Sequence of chain 1.A:
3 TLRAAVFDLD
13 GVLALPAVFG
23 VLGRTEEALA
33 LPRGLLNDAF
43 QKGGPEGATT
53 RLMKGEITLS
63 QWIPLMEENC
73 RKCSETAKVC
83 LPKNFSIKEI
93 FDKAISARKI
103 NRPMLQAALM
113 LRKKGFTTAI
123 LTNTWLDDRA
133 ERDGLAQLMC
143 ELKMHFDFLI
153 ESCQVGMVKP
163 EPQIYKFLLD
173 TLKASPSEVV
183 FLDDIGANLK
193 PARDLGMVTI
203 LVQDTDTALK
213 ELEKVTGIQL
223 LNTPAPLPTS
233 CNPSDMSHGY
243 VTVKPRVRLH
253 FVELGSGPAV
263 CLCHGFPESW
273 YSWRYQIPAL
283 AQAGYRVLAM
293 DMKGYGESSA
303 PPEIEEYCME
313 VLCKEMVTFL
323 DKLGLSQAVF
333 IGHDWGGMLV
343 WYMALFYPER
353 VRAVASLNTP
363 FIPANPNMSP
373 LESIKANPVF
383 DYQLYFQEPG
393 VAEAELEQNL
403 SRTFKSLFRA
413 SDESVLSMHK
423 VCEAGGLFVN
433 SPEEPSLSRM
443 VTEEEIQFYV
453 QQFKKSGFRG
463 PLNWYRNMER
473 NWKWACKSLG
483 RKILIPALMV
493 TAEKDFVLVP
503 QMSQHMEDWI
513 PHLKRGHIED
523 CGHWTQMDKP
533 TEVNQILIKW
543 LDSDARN

Binding-site contacts:
Ligand atom C1 contacts residue MET340 of chain 1.A at 4.3 Å (hydrophobic).
Ligand atom C1 contacts residue MET311 of chain 1.A at 3.6 Å (hydrophobic).
Ligand atom S10 contacts residue MET470 of chain 1.A at 3.8 Å.
Ligand atom C3 contacts residue ASN473 of chain 1.A at 4.2 Å.
Ligand atom N8 contacts residue TRP337 of chain 1.A at 4.4 Å.
Ligand atom N8 contacts residue GLN385 of chain 1.A at 2.7 Å (h-bond).
Ligand atom S10 contacts residue ASN473 of chain 1.A at 3.8 Å.
Ligand atom C5 contacts residue ILE364 of chain 1.A at 4.5 Å (hydrophobic).
Ligand atom S4 contacts residue MET340 of chain 1.A at 4.3 Å.
Ligand atom N7 contacts residue GLN385 of chain 1.A at 3.8 Å.
Ligand atom C9 contacts residue GLN385 of chain 1.A at 3.3 Å.
Ligand atom C2 contacts residue TRP337 of chain 1.A at 3.9 Å (hydrophobic).
Ligand atom N11 contacts residue MET470 of chain 1.A at 3.0 Å (h-bond).
Ligand atom C2 contacts residue ASN473 of chain 1.A at 3.3 Å.
Ligand atom C5 contacts residue MET311 of chain 1.A at 4.5 Å (hydrophobic).
Ligand atom N11 contacts residue GLN385 of chain 1.A at 3.2 Å (h-bond).
Ligand atom C1 contacts residue TYR344 of chain 1.A at 4.2 Å (hydrophobic).
Ligand atom C9 contacts residue TRP337 of chain 1.A at 4.1 Å (hydrophobic).
Ligand atom C1 contacts residue ASN473 of chain 1.A at 3.8 Å.
Ligand atom S10 contacts residue TRP337 of chain 1.A at 3.7 Å.
Ligand atom C2 contacts residue MET311 of chain 1.A at 3.9 Å (hydrophobic).
Ligand atom N8 contacts residue ILE376 of chain 1.A at 4.0 Å.
Ligand atom C9 contacts residue MET470 of chain 1.A at 3.6 Å (hydrophobic).
Ligand atom N8 contacts residue MET470 of chain 1.A at 4.2 Å.
Ligand atom S4 contacts residue ILE364 of chain 1.A at 4.4 Å.
Ligand atom N7 contacts residue TRP337 of chain 1.A at 4.3 Å.
Ligand atom C3 contacts residue TRP337 of chain 1.A at 4.0 Å (hydrophobic).
Ligand atom C5 contacts residue MET340 of chain 1.A at 4.0 Å (hydrophobic).
Ligand atom C5 contacts residue TYR344 of chain 1.A at 3.8 Å (hydrophobic).
Ligand atom N7 contacts residue ILE376 of chain 1.A at 4.2 Å.
Ligand atom C6 contacts residue TRP337 of chain 1.A at 3.8 Å (hydrophobic).
Ligand atom C9 contacts residue TYR467 of chain 1.A at 4.3 Å (hydrophobic).
Ligand atom N11 contacts residue TYR467 of chain 1.A at 3.2 Å (h-bond).

A protein and the small-molecule ligand that binds it are described below.
Small molecule (SMILES): Nc1nnc(-c2cccs2)s1